Binding-site contacts:
Ligand atom CD2 contacts residue GLN78 of chain 1.B at 3.8 Å.
Ligand atom CD1 contacts residue ILE61 of chain 1.B at 3.5 Å (hydrophobic).
Ligand atom C contacts residue ILE61 of chain 1.B at 4.0 Å (hydrophobic).
Ligand atom CB contacts residue GLU245 of chain 1.B at 3.6 Å.
Ligand atom CD1 contacts residue LEU242 of chain 1.B at 3.8 Å (hydrophobic).
Ligand atom CD1 contacts residue GLN78 of chain 1.B at 3.9 Å.
Ligand atom CD1 contacts residue VAL79 of chain 1.B at 3.7 Å (hydrophobic).
Ligand atom NE2 contacts residue LEU75 of chain 1.B at 3.3 Å.
Ligand atom CB contacts residue LEU75 of chain 1.B at 3.8 Å (hydrophobic).
Ligand atom CG contacts residue LEU75 of chain 1.B at 3.5 Å (hydrophobic).
Ligand atom CA contacts residue VAL79 of chain 1.B at 4.0 Å (hydrophobic).
Ligand atom CG contacts residue GLU245 of chain 1.B at 4.0 Å.
Ligand atom CD2 contacts residue VAL79 of chain 1.B at 3.4 Å (hydrophobic).
Ligand atom CD2 contacts residue PHE70 of chain 1.B at 4.0 Å (hydrophobic).
Ligand atom O contacts residue ILE61 of chain 1.B at 4.0 Å.
Ligand atom CE1 contacts residue LEU75 of chain 1.B at 3.6 Å (hydrophobic).
Ligand atom CD1 contacts residue ASP241 of chain 1.B at 3.7 Å.
Ligand atom CG2 contacts residue LEU242 of chain 1.B at 4.0 Å (hydrophobic).
Ligand atom CB contacts residue ILE61 of chain 1.B at 4.0 Å (hydrophobic).
Ligand atom CG contacts residue LEU82 of chain 1.B at 4.1 Å (hydrophobic).
Ligand atom CD2 contacts residue GLU83 of chain 1.B at 3.7 Å.
Ligand atom CD1 contacts residue GLU245 of chain 1.B at 4.1 Å.
Ligand atom CD2 contacts residue LEU75 of chain 1.B at 3.9 Å (hydrophobic).
Ligand atom CE contacts residue GLU83 of chain 1.B at 3.5 Å.
Ligand atom O contacts residue LYS65 of chain 1.B at 3.5 Å (salt-bridge).
Ligand atom NZ contacts residue GLU83 of chain 1.B at 2.7 Å (salt-bridge).
Ligand atom CB contacts residue LEU75 of chain 1.B at 4.1 Å (hydrophobic).
Ligand atom CG1 contacts residue GLU245 of chain 1.B at 3.4 Å.
Ligand atom NE2 contacts residue LEU75 of chain 1.B at 3.3 Å.
Ligand atom N contacts residue GLU245 of chain 1.B at 2.9 Å (salt-bridge).
Ligand atom CD2 contacts residue MET246 of chain 1.B at 3.9 Å (hydrophobic).
Ligand atom C contacts residue GLU245 of chain 1.B at 3.8 Å.
Ligand atom CA contacts residue GLU245 of chain 1.B at 3.8 Å.
Ligand atom CA contacts residue GLU245 of chain 1.B at 3.7 Å.
Ligand atom CB contacts residue GLU245 of chain 1.B at 3.4 Å.
Ligand atom CD contacts residue GLU83 of chain 1.B at 3.8 Å.
Ligand atom CD2 contacts residue LEU82 of chain 1.B at 3.6 Å (hydrophobic).
Ligand atom CD1 contacts residue LEU82 of chain 1.B at 3.8 Å (hydrophobic).
Ligand atom CD contacts residue LEU75 of chain 1.B at 3.6 Å (hydrophobic).
Ligand atom NZ contacts residue VAL79 of chain 1.B at 3.9 Å.

The protein below binds the small molecule below.
Small molecule (SMILES): CC[C@H](C)[C@H](NC(=O)[C@@H](N)CCCCN)C(=O)N[C@@H](CC(C)C)C(=O)N[C@@H](CC1=NC=NC1)C(=O)N[C@@H](CCCN=C(N)N)C(=O)N[C@@H](CC(C)C)C(=O)N[C@@H](CC(C)C)C(=O)N[C@@H](CCC(N)=O)C(=O)N[C@H](C=O)CC(=O)O

Sequence of chain 1.B:
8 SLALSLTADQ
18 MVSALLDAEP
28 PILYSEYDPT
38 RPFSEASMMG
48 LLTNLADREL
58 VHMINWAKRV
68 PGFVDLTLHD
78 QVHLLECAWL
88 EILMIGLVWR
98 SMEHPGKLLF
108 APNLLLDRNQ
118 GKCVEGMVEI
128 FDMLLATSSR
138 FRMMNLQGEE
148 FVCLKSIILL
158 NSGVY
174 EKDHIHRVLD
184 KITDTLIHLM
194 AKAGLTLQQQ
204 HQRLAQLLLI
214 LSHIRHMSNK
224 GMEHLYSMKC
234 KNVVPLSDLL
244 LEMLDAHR